Binding-site contacts:
Ligand atom C5 contacts residue ASP96 of chain 1.H at 3.7 Å.
Ligand atom C7 contacts residue ZN1 of chain 1.SA at 3.0 Å.
Ligand atom C7 contacts residue HIS94 of chain 1.H at 3.1 Å.
Ligand atom O72 contacts residue ASP96 of chain 1.H at 3.6 Å.
Ligand atom C1 contacts residue HIS222 of chain 1.H at 3.8 Å.
Ligand atom C5 contacts residue HIS222 of chain 1.H at 3.8 Å.
Ligand atom N24 contacts residue GLY191 of chain 1.H at 3.7 Å.
Ligand atom O31 contacts residue LYS183 of chain 1.H at 3.2 Å (salt-bridge).
Ligand atom O72 contacts residue ZN1 of chain 1.TA at 3.4 Å.
Ligand atom O72 contacts residue HIS94 of chain 1.H at 2.6 Å (h-bond).
Ligand atom C1 contacts residue TRP65 of chain 1.H at 3.8 Å (hydrophobic).
Ligand atom O32 contacts residue ZN1 of chain 1.TA at 2.7 Å.
Ligand atom O72 contacts residue HIS161 of chain 1.H at 3.5 Å (h-bond).
Ligand atom O32 contacts residue HIS222 of chain 1.H at 2.9 Å (h-bond).
Ligand atom O32 contacts residue CYS180 of chain 1.H at 3.7 Å.
Ligand atom C31 contacts residue ZN1 of chain 1.TA at 3.2 Å.
Ligand atom O32 contacts residue LYS183 of chain 1.H at 2.8 Å (salt-bridge).
Ligand atom O62 contacts residue HIS94 of chain 1.H at 3.5 Å.
Ligand atom O62 contacts residue ASP96 of chain 1.H at 3.2 Å (salt-bridge).
Ligand atom O71 contacts residue HIS94 of chain 1.H at 3.2 Å (h-bond).
Ligand atom O62 contacts residue GLN95 of chain 1.H at 3.5 Å (h-bond).
Ligand atom O32 contacts residue HIS161 of chain 1.H at 3.8 Å.
Ligand atom O71 contacts residue ZN1 of chain 1.SA at 3.2 Å.
Ligand atom C31 contacts residue HIS222 of chain 1.H at 3.2 Å.
Ligand atom N4 contacts residue ZN1 of chain 1.TA at 2.1 Å.
Ligand atom N26 contacts residue SER189 of chain 1.H at 2.9 Å (h-bond).
Ligand atom O71 contacts residue HIS161 of chain 1.H at 3.4 Å.
Ligand atom C62 contacts residue TRP65 of chain 1.H at 3.6 Å (hydrophobic).
Ligand atom O72 contacts residue ZN1 of chain 1.SA at 2.1 Å.
Ligand atom C3 contacts residue ZN1 of chain 1.TA at 3.0 Å.
Ligand atom N4 contacts residue ASP96 of chain 1.H at 3.6 Å (salt-bridge).
Ligand atom C7 contacts residue ASN192 of chain 1.H at 3.8 Å.
Ligand atom O31 contacts residue ASN192 of chain 1.H at 3.3 Å (h-bond).
Ligand atom O72 contacts residue HIS92 of chain 1.H at 3.8 Å.
Ligand atom C3 contacts residue HIS222 of chain 1.H at 3.1 Å.
Ligand atom O71 contacts residue ASN192 of chain 1.H at 2.7 Å (h-bond).
Ligand atom C5 contacts residue ZN1 of chain 1.TA at 3.2 Å.
Ligand atom C31 contacts residue LYS183 of chain 1.H at 3.4 Å.
Ligand atom N4 contacts residue HIS222 of chain 1.H at 2.9 Å (h-bond).
Ligand atom O31 contacts residue GLY191 of chain 1.H at 3.4 Å.

Sequence of chain 1.H:
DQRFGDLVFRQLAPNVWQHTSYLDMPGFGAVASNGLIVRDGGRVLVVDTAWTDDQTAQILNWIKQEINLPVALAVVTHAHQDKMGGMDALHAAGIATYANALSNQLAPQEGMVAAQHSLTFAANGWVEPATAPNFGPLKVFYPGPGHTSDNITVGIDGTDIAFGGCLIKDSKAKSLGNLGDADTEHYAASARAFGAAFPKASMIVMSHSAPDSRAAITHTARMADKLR

The protein below binds the small molecule below.
Small molecule (SMILES): [H]/N=C\NCCS[C@H]1C[C@H]([C@H](C(=O)O)[C@@H](C)O)N=C1C(=O)O